Sequence of chain 1.B:
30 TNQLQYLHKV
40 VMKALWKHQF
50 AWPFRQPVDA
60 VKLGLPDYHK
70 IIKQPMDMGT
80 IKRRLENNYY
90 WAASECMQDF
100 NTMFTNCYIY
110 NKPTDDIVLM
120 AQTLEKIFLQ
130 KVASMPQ

The small molecule below binds the protein below.
Small molecule (SMILES): CC(=O)N1c2ccccc2CC[C@@H]1C

Binding-site contacts:
Ligand atom C6 contacts residue PRO52 of chain 1.B at 4.3 Å (hydrophobic).
Ligand atom C10 contacts residue LEU62 of chain 1.B at 4.1 Å (hydrophobic).
Ligand atom C11 contacts residue ILE116 of chain 1.B at 3.8 Å (hydrophobic).
Ligand atom C12 contacts residue PHE53 of chain 1.B at 3.9 Å (hydrophobic).
Ligand atom C11 contacts residue VAL57 of chain 1.B at 4.0 Å (hydrophobic).
Ligand atom C1 contacts residue TYR67 of chain 1.B at 3.9 Å (hydrophobic).
Ligand atom C3 contacts residue ASN110 of chain 1.B at 3.4 Å.
Ligand atom C9 contacts residue LEU62 of chain 1.B at 4.0 Å (hydrophobic).
Ligand atom N contacts residue ILE116 of chain 1.B at 4.0 Å.
Ligand atom C2 contacts residue ASN110 of chain 1.B at 3.3 Å.
Ligand atom C1 contacts residue TYR109 of chain 1.B at 4.1 Å (hydrophobic).
Ligand atom C1 contacts residue VAL57 of chain 1.B at 4.0 Å (hydrophobic).
Ligand atom C5 contacts residue ILE116 of chain 1.B at 4.1 Å (hydrophobic).
Ligand atom C12 contacts residue VAL57 of chain 1.B at 4.0 Å (hydrophobic).
Ligand atom C12 contacts residue ILE116 of chain 1.B at 4.0 Å (hydrophobic).
Ligand atom O contacts residue ILE116 of chain 1.B at 4.0 Å.
Ligand atom C4 contacts residue ILE116 of chain 1.B at 4.2 Å (hydrophobic).
Ligand atom C1 contacts residue LEU62 of chain 1.B at 4.3 Å (hydrophobic).
Ligand atom C10 contacts residue PRO52 of chain 1.B at 4.4 Å (hydrophobic).
Ligand atom C8 contacts residue LEU62 of chain 1.B at 4.0 Å (hydrophobic).
Ligand atom C6 contacts residue LEU62 of chain 1.B at 4.0 Å (hydrophobic).
Ligand atom C9 contacts residue PRO52 of chain 1.B at 3.7 Å (hydrophobic).
Ligand atom O contacts residue VAL57 of chain 1.B at 4.3 Å.
Ligand atom C10 contacts residue ILE116 of chain 1.B at 4.2 Å (hydrophobic).
Ligand atom N contacts residue ASN110 of chain 1.B at 4.4 Å.
Ligand atom C7 contacts residue TRP51 of chain 1.B at 4.1 Å (hydrophobic).
Ligand atom C7 contacts residue LEU62 of chain 1.B at 4.0 Å (hydrophobic).
Ligand atom C1 contacts residue ASN110 of chain 1.B at 3.9 Å.
Ligand atom C12 contacts residue PRO52 of chain 1.B at 4.0 Å (hydrophobic).
Ligand atom C9 contacts residue VAL57 of chain 1.B at 4.1 Å (hydrophobic).
Ligand atom C11 contacts residue ASN110 of chain 1.B at 4.0 Å.
Ligand atom C11 contacts residue CYS106 of chain 1.B at 4.4 Å (hydrophobic).
Ligand atom C8 contacts residue PRO52 of chain 1.B at 3.6 Å (hydrophobic).
Ligand atom N contacts residue VAL57 of chain 1.B at 4.2 Å.
Ligand atom C7 contacts residue PRO52 of chain 1.B at 3.8 Å (hydrophobic).
Ligand atom O contacts residue ASN110 of chain 1.B at 3.0 Å (h-bond).
Ligand atom O contacts residue CYS106 of chain 1.B at 3.7 Å.
Ligand atom C1 contacts residue LEU64 of chain 1.B at 3.5 Å (hydrophobic).
Ligand atom C3 contacts residue LEU64 of chain 1.B at 4.4 Å (hydrophobic).
Ligand atom C5 contacts residue LEU62 of chain 1.B at 4.2 Å (hydrophobic).